Sequence of chain 1.A:
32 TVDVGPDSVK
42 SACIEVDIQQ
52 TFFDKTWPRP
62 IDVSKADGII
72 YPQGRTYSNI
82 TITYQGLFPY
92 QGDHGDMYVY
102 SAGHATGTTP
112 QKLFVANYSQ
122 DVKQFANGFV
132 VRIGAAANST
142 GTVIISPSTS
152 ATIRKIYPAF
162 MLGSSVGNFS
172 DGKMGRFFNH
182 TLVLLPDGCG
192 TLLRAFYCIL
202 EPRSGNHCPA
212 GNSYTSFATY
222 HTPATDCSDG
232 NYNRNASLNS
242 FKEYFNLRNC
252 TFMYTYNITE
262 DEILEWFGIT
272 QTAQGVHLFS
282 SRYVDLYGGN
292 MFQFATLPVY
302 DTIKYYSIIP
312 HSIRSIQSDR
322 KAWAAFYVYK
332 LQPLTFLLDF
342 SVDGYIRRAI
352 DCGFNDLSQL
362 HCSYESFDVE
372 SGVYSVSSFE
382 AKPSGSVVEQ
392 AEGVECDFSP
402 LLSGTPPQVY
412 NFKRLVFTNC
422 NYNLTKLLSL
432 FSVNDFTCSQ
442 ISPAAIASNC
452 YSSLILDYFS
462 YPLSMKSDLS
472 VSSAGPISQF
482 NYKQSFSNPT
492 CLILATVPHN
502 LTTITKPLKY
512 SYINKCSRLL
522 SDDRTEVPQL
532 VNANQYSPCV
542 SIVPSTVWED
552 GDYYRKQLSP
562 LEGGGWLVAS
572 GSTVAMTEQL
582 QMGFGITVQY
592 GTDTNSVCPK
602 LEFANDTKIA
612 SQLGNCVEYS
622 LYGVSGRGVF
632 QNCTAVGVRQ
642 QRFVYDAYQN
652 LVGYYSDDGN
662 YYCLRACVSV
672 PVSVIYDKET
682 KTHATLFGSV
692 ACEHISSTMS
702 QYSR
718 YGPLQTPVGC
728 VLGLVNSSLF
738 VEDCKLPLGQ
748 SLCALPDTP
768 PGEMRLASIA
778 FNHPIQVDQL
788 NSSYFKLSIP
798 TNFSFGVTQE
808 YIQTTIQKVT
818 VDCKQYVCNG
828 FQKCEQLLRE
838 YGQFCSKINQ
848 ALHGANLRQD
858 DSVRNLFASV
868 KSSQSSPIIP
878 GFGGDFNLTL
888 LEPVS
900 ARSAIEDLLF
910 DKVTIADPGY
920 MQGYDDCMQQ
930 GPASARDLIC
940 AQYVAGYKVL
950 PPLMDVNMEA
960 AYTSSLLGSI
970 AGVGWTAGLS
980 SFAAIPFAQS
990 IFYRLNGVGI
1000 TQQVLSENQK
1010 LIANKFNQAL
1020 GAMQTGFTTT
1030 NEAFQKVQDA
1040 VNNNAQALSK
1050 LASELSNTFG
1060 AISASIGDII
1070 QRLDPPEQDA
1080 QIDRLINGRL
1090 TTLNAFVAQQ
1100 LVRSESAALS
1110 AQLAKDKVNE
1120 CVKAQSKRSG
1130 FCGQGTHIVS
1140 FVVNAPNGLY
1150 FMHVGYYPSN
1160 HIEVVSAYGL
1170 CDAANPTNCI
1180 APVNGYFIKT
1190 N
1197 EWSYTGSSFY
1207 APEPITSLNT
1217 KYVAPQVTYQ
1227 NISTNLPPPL

Binding-site contacts:
Ligand atom C2 contacts residue ASN633 of chain 1.A at 2.4 Å.
Ligand atom C8 contacts residue LEU614 of chain 1.A at 4.0 Å (hydrophobic).
Ligand atom C4 contacts residue ASN633 of chain 1.A at 4.2 Å.
Ligand atom C3 contacts residue ASN633 of chain 1.A at 3.6 Å.
Ligand atom C7 contacts residue ASN633 of chain 1.A at 3.2 Å.
Ligand atom O5 contacts residue ASN633 of chain 1.A at 2.4 Å (h-bond).
Ligand atom C8 contacts residue TYR663 of chain 1.A at 4.0 Å (hydrophobic).
Ligand atom C1 contacts residue ASN633 of chain 1.A at 1.4 Å.
Ligand atom O7 contacts residue ASN633 of chain 1.A at 3.4 Å (h-bond).
Ligand atom C5 contacts residue ASN633 of chain 1.A at 3.7 Å.
Ligand atom N2 contacts residue ASN633 of chain 1.A at 2.8 Å (h-bond).
Ligand atom C8 contacts residue ASN633 of chain 1.A at 3.9 Å.

A protein and the small-molecule ligand that binds it are described below.
Small molecule (SMILES): CC(=O)N[C@H]1[C@H](O[C@H]2[C@H](O)[C@@H](NC(C)=O)CO[C@@H]2CO)O[C@H](CO)[C@@H](O)[C@@H]1O